Binding-site contacts:
Ligand atom CAX contacts residue TYR467 of chain 1.A at 3.3 Å (hydrophobic).
Ligand atom CAU contacts residue TYR336 of chain 1.A at 3.6 Å (hydrophobic).
Ligand atom OAH contacts residue ARG470 of chain 1.A at 3.2 Å (salt-bridge).
Ligand atom CAB contacts residue ILE394 of chain 1.A at 3.9 Å (hydrophobic).
Ligand atom CAI contacts residue GLU403 of chain 1.A at 3.0 Å.
Ligand atom CAE contacts residue LEU332 of chain 1.A at 3.7 Å (hydrophobic).
Ligand atom OAG contacts residue PHE425 of chain 1.A at 3.1 Å.
Ligand atom CAB contacts residue GLY395 of chain 1.A at 4.0 Å.
Ligand atom CAQ contacts residue ILE399 of chain 1.A at 3.8 Å (hydrophobic).
Ligand atom CAN contacts residue GLY395 of chain 1.A at 3.9 Å.
Ligand atom CAC contacts residue TYR339 of chain 1.A at 3.8 Å (hydrophobic).
Ligand atom CAR contacts residue TYR467 of chain 1.A at 3.4 Å (hydrophobic).
Ligand atom CAK contacts residue VAL402 of chain 1.A at 3.5 Å (hydrophobic).
Ligand atom CAJ contacts residue GLY395 of chain 1.A at 3.8 Å.
Ligand atom CAM contacts residue HIS426 of chain 1.A at 3.7 Å.
Ligand atom CAM contacts residue TYR467 of chain 1.A at 3.6 Å (hydrophobic).
Ligand atom CBG contacts residue ILE399 of chain 1.A at 3.9 Å (hydrophobic).
Ligand atom OAW contacts residue MET603 of chain 1.A at 3.7 Å.
Ligand atom CAV contacts residue MET603 of chain 1.A at 3.9 Å (hydrophobic).
Ligand atom OAF contacts residue THR600 of chain 1.A at 3.6 Å.
Ligand atom OAF contacts residue MET603 of chain 1.A at 3.7 Å.
Ligand atom CAP contacts residue ILE398 of chain 1.A at 3.8 Å (hydrophobic).
Ligand atom CAA contacts residue VAL391 of chain 1.A at 3.9 Å (hydrophobic).
Ligand atom CBE contacts residue ILE399 of chain 1.A at 4.0 Å (hydrophobic).
Ligand atom OAH contacts residue TYR467 of chain 1.A at 3.7 Å.
Ligand atom CAA contacts residue TYR339 of chain 1.A at 3.6 Å (hydrophobic).
Ligand atom CAL contacts residue HIS426 of chain 1.A at 3.7 Å.
Ligand atom OAG contacts residue HIS426 of chain 1.A at 3.0 Å (h-bond).
Ligand atom OAF contacts residue TYR467 of chain 1.A at 3.1 Å (h-bond).
Ligand atom CAL contacts residue TYR467 of chain 1.A at 3.6 Å (hydrophobic).
Ligand atom CAL contacts residue MET603 of chain 1.A at 3.9 Å (hydrophobic).
Ligand atom CAK contacts residue GLU403 of chain 1.A at 3.9 Å.
Ligand atom CAP contacts residue ILE399 of chain 1.A at 3.7 Å (hydrophobic).
Ligand atom CAC contacts residue TYR336 of chain 1.A at 4.0 Å (hydrophobic).
Ligand atom CAY contacts residue HIS426 of chain 1.A at 3.7 Å.
Ligand atom CAB contacts residue VAL391 of chain 1.A at 3.9 Å (hydrophobic).
Ligand atom CAZ contacts residue GLU403 of chain 1.A at 3.7 Å.
Ligand atom OAF contacts residue ALA599 of chain 1.A at 3.2 Å (h-bond).
Ligand atom CAV contacts residue GLU403 of chain 1.A at 3.6 Å.
Ligand atom OAW contacts residue TYR467 of chain 1.A at 3.6 Å.

The small molecule below binds the protein below.
Small molecule (SMILES): CC(C)CCC[C@@H](C)[C@H]1CC[C@H]2[C@@H]3CC=C4C[C@@H](OC(=O)CCC(=O)O)CC[C@]4(C)[C@H]3CC[C@]12C

Sequence of chain 1.A:
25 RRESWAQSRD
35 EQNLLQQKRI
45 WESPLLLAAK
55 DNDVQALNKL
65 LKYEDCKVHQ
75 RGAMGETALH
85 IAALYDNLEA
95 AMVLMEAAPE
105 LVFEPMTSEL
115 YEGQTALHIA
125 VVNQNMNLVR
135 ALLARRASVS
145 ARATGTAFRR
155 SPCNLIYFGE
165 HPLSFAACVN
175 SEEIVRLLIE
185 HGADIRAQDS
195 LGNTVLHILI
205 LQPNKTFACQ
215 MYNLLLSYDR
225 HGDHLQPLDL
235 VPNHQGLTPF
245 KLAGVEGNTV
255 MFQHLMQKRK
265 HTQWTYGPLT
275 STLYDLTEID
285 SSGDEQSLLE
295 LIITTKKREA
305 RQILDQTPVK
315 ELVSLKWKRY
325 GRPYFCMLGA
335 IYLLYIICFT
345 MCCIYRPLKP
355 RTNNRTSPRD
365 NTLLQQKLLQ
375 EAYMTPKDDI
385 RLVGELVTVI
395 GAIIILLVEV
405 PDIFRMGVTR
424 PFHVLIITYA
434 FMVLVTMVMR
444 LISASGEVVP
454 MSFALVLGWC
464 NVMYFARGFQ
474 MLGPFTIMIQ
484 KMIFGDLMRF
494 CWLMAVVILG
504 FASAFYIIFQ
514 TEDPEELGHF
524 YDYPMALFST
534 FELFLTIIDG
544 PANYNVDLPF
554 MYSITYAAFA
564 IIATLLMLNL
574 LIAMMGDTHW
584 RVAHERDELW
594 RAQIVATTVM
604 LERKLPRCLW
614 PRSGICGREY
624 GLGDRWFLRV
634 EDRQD